A protein and the small-molecule ligand that binds it are described below.
Small molecule (SMILES): CC(=O)N[C@H]1[C@H](O[C@H]2[C@H](O)[C@@H](NC(C)=O)CO[C@@H]2CO)O[C@H](CO)[C@@H](O)[C@@H]1O

Sequence of chain 1.A:
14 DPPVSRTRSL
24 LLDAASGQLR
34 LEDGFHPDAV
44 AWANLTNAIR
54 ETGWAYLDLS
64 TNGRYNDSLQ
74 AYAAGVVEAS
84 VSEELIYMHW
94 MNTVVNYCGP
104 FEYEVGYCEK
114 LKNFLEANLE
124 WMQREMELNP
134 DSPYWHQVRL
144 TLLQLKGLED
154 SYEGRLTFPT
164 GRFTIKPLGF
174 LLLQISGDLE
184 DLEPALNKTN

Binding-site contacts:
Ligand atom C6 contacts residue LEU25 of chain 1.A at 4.1 Å (hydrophobic).
Ligand atom C8 contacts residue SER71 of chain 1.A at 3.6 Å.
Ligand atom C3 contacts residue THR163 of chain 1.A at 4.2 Å.
Ligand atom C8 contacts residue PHE161 of chain 1.A at 4.2 Å (hydrophobic).
Ligand atom O6 contacts residue THR163 of chain 1.A at 3.8 Å.
Ligand atom C7 contacts residue PHE161 of chain 1.A at 4.0 Å (hydrophobic).
Ligand atom C3 contacts residue ASN69 of chain 1.A at 4.0 Å.
Ligand atom O4 contacts residue PHE161 of chain 1.A at 3.9 Å.
Ligand atom O7 contacts residue PHE161 of chain 1.A at 3.2 Å.
Ligand atom C6 contacts residue LEU72 of chain 1.A at 4.0 Å (hydrophobic).
Ligand atom C5 contacts residue PHE161 of chain 1.A at 3.9 Å (hydrophobic).
Ligand atom O5 contacts residue LEU72 of chain 1.A at 4.4 Å.
Ligand atom O5 contacts residue ASN69 of chain 1.A at 2.5 Å (h-bond).
Ligand atom C3 contacts residue PHE161 of chain 1.A at 4.0 Å (hydrophobic).
Ligand atom C7 contacts residue SER71 of chain 1.A at 4.0 Å.
Ligand atom O4 contacts residue THR163 of chain 1.A at 3.6 Å.
Ligand atom C8 contacts residue GLY30 of chain 1.A at 3.9 Å.
Ligand atom O6 contacts residue LEU25 of chain 1.A at 4.2 Å.
Ligand atom C2 contacts residue THR163 of chain 1.A at 4.0 Å.
Ligand atom O5 contacts residue THR163 of chain 1.A at 3.7 Å.
Ligand atom C8 contacts residue ARG142 of chain 1.A at 4.2 Å.
Ligand atom O7 contacts residue THR163 of chain 1.A at 4.4 Å.
Ligand atom O7 contacts residue SER71 of chain 1.A at 3.5 Å.
Ligand atom C5 contacts residue ASN69 of chain 1.A at 3.8 Å.
Ligand atom C7 contacts residue ASN69 of chain 1.A at 3.8 Å.
Ligand atom C1 contacts residue ASN69 of chain 1.A at 1.6 Å.
Ligand atom C4 contacts residue THR163 of chain 1.A at 4.4 Å.
Ligand atom C4 contacts residue ASN69 of chain 1.A at 4.4 Å.
Ligand atom C1 contacts residue THR163 of chain 1.A at 4.1 Å.
Ligand atom C4 contacts residue PHE161 of chain 1.A at 4.3 Å (hydrophobic).
Ligand atom N2 contacts residue ASN69 of chain 1.A at 3.0 Å (h-bond).
Ligand atom C2 contacts residue ASN69 of chain 1.A at 2.7 Å.
Ligand atom C8 contacts residue LEU25 of chain 1.A at 3.6 Å (hydrophobic).
Ligand atom C7 contacts residue GLY30 of chain 1.A at 4.4 Å.
Ligand atom O3 contacts residue THR163 of chain 1.A at 3.9 Å.
Ligand atom O7 contacts residue ASN69 of chain 1.A at 4.0 Å.